Binding-site contacts:
Ligand atom OAC contacts residue ASP162 of chain 1.A at 2.7 Å (salt-bridge).
Ligand atom CAL contacts residue PRO39 of chain 1.A at 3.2 Å (hydrophobic).
Ligand atom N3 contacts residue GLY159 of chain 1.A at 3.4 Å.
Ligand atom OAC contacts residue GLY159 of chain 1.A at 3.2 Å (h-bond).
Ligand atom C5 contacts residue LYS161 of chain 1.A at 3.9 Å.
Ligand atom C5 contacts residue HIS45 of chain 1.A at 3.6 Å.
Ligand atom N1 contacts residue VAL188 of chain 1.A at 3.1 Å (h-bond).
Ligand atom CAG contacts residue PRO39 of chain 1.A at 3.6 Å (hydrophobic).
Ligand atom C2 contacts residue VAL188 of chain 1.A at 3.9 Å (hydrophobic).
Ligand atom OAB contacts residue GLY159 of chain 1.A at 3.1 Å (h-bond).
Ligand atom CAY contacts residue LEU51 of chain 1.A at 3.9 Å (hydrophobic).
Ligand atom CAD contacts residue VAL143 of chain 1.A at 3.3 Å (hydrophobic).
Ligand atom N6 contacts residue VAL188 of chain 1.A at 3.4 Å (h-bond).
Ligand atom C8 contacts residue HIS45 of chain 1.A at 3.9 Å.
Ligand atom C2 contacts residue THR187 of chain 1.A at 3.9 Å.
Ligand atom C2 contacts residue GLY47 of chain 1.A at 3.7 Å.
Ligand atom OAP contacts residue HIS48 of chain 1.A at 3.4 Å.
Ligand atom C6 contacts residue MET196 of chain 1.A at 3.7 Å (hydrophobic).
Ligand atom SAQ contacts residue MET41 of chain 1.A at 3.5 Å.
Ligand atom OAB contacts residue PHE158 of chain 1.A at 3.2 Å.
Ligand atom N6 contacts residue MET196 of chain 1.A at 2.7 Å (h-bond).
Ligand atom CAK contacts residue GLN165 of chain 1.A at 3.6 Å.
Ligand atom N6 contacts residue LYS161 of chain 1.A at 3.9 Å.
Ligand atom CAZ contacts residue LEU51 of chain 1.A at 3.9 Å (hydrophobic).
Ligand atom C6 contacts residue LYS161 of chain 1.A at 3.8 Å.
Ligand atom CAH contacts residue GLN165 of chain 1.A at 3.7 Å.
Ligand atom CAF contacts residue VAL143 of chain 1.A at 3.6 Å (hydrophobic).
Ligand atom N3 contacts residue GLY47 of chain 1.A at 3.6 Å (h-bond).
Ligand atom CAX contacts residue ASP162 of chain 1.A at 3.1 Å.
Ligand atom C6 contacts residue GLY47 of chain 1.A at 3.8 Å.
Ligand atom CAF contacts residue VAL144 of chain 1.A at 3.5 Å (hydrophobic).
Ligand atom OAB contacts residue GLN165 of chain 1.A at 3.9 Å.
Ligand atom SAQ contacts residue GLN165 of chain 1.A at 3.8 Å.
Ligand atom CAE contacts residue THR40 of chain 1.A at 3.9 Å.
Ligand atom N1 contacts residue THR187 of chain 1.A at 3.6 Å.
Ligand atom N7 contacts residue HIS45 of chain 1.A at 3.1 Å.
Ligand atom N6 contacts residue HIS45 of chain 1.A at 3.8 Å.
Ligand atom CAK contacts residue PHE158 of chain 1.A at 3.8 Å (hydrophobic).
Ligand atom N7 contacts residue MET196 of chain 1.A at 3.6 Å.
Ligand atom C4 contacts residue GLY47 of chain 1.A at 3.8 Å.

The small molecule below binds the protein below.
Small molecule (SMILES): Nc1ncnc2c1ncn2[C@@H]1O[C@H](CSSCc2ccccc2)[C@@H](O)[C@H]1O

Sequence of chain 1.A:
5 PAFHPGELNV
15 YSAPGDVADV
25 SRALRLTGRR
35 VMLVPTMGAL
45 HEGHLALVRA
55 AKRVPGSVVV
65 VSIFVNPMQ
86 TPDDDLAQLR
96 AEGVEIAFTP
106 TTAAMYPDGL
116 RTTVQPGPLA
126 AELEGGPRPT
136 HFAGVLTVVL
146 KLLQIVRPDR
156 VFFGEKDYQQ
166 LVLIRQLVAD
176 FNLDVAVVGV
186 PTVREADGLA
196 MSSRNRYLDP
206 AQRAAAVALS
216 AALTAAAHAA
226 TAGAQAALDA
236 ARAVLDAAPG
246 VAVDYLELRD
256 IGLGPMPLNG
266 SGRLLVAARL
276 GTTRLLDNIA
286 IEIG